Binding-site contacts:
Ligand atom C27 contacts residue IMP1 of chain 3.B at 3.6 Å.
Ligand atom C03 contacts residue PRO46 of chain 1.A at 3.5 Å (hydrophobic).
Ligand atom C21 contacts residue IMP1 of chain 3.B at 3.7 Å.
Ligand atom C23 contacts residue ALA145 of chain 3.A at 4.0 Å (hydrophobic).
Ligand atom C16 contacts residue ALA145 of chain 3.A at 3.7 Å (hydrophobic).
Ligand atom CL01 contacts residue HIS146 of chain 3.A at 3.5 Å.
Ligand atom C26 contacts residue IMP1 of chain 3.B at 4.0 Å.
Ligand atom C24 contacts residue GLY196 of chain 3.A at 3.9 Å.
Ligand atom CL01 contacts residue GLY346 of chain 1.A at 3.2 Å.
Ligand atom N25 contacts residue GLY196 of chain 3.A at 3.2 Å (h-bond).
Ligand atom C23 contacts residue IMP1 of chain 3.B at 3.2 Å.
Ligand atom C22 contacts residue IMP1 of chain 3.B at 3.3 Å.
Ligand atom C14 contacts residue ALA145 of chain 3.A at 3.9 Å (hydrophobic).
Ligand atom C26 contacts residue GLY194 of chain 3.A at 3.5 Å.
Ligand atom S18 contacts residue IMP1 of chain 3.B at 3.7 Å.
Ligand atom O19 contacts residue GLY285 of chain 3.A at 3.1 Å (h-bond).
Ligand atom C24 contacts residue TYR347 of chain 1.A at 3.8 Å (hydrophobic).
Ligand atom N25 contacts residue VAL195 of chain 3.A at 3.7 Å.
Ligand atom C24 contacts residue IMP1 of chain 3.B at 3.7 Å.
Ligand atom C30 contacts residue IMP1 of chain 3.B at 3.9 Å.
Ligand atom C24 contacts residue THR203 of chain 3.A at 3.2 Å.
Ligand atom O19 contacts residue MET284 of chain 3.A at 3.5 Å.
Ligand atom CL01 contacts residue TYR347 of chain 1.A at 3.9 Å.
Ligand atom C22 contacts residue ALA145 of chain 3.A at 3.8 Å (hydrophobic).
Ligand atom C29 contacts residue IMP1 of chain 3.B at 3.9 Å.
Ligand atom C28 contacts residue IMP1 of chain 3.B at 3.5 Å.
Ligand atom O20 contacts residue IMP1 of chain 3.B at 2.8 Å (h-bond).
Ligand atom O20 contacts residue GLY285 of chain 3.A at 3.9 Å.
Ligand atom O20 contacts residue GLU318 of chain 3.A at 3.8 Å.
Ligand atom CL08 contacts residue HIS146 of chain 3.A at 3.9 Å.
Ligand atom C27 contacts residue ALA145 of chain 3.A at 4.0 Å (hydrophobic).
Ligand atom C17 contacts residue GLU318 of chain 3.A at 3.7 Å.
Ligand atom C16 contacts residue TYR347 of chain 1.A at 3.7 Å (hydrophobic).
Ligand atom C23 contacts residue TYR347 of chain 1.A at 3.9 Å (hydrophobic).
Ligand atom C04 contacts residue LEU45 of chain 1.A at 3.9 Å (hydrophobic).
Ligand atom C04 contacts residue PRO46 of chain 1.A at 3.6 Å (hydrophobic).
Ligand atom C16 contacts residue GLU318 of chain 3.A at 3.6 Å.
Ligand atom CL08 contacts residue TYR347 of chain 1.A at 3.3 Å.
Ligand atom C23 contacts residue THR203 of chain 3.A at 3.5 Å.
Ligand atom O19 contacts residue IMP1 of chain 3.B at 3.5 Å.

The protein below binds the small molecule below.
Small molecule (SMILES): O=C(Nc1cccc(Cl)c1Cl)N1CCN(S(=O)(=O)c2cccc3cnccc23)CC1

Sequence of chain 3.A:
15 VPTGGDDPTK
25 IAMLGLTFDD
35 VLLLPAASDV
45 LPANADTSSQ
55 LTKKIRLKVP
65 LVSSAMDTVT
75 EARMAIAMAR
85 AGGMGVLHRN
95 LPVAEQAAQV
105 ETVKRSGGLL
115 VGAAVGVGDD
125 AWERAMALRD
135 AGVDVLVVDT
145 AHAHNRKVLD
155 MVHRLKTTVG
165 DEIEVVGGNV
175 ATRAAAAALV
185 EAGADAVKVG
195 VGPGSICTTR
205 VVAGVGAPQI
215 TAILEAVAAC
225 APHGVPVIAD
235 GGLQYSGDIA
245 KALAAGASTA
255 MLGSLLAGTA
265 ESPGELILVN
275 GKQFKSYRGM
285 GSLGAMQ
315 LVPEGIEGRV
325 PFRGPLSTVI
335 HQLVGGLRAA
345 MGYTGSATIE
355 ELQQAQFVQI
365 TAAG

Sequence of chain 1.A:
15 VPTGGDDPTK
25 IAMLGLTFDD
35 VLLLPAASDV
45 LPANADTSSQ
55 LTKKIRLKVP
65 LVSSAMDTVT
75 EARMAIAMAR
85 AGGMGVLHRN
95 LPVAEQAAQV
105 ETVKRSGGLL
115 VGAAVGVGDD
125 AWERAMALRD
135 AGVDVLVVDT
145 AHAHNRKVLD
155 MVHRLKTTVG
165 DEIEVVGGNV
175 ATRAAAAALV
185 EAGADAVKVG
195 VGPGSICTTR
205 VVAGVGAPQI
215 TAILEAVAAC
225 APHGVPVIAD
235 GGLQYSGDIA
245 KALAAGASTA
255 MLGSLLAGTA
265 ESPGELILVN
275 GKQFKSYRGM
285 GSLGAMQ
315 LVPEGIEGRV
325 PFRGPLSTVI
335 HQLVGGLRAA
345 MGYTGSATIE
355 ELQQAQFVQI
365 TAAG